Sequence of chain 1.A:
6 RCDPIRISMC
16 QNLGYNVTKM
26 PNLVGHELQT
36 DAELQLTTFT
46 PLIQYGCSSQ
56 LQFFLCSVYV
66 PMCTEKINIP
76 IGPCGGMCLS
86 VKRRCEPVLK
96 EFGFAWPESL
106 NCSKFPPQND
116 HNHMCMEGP

Binding-site contacts:
Ligand atom C2 contacts residue ASN106 of chain 1.A at 2.5 Å.
Ligand atom O5 contacts residue GLU103 of chain 1.A at 4.2 Å.
Ligand atom C1 contacts residue GLU103 of chain 1.A at 3.7 Å.
Ligand atom C5 contacts residue SER108 of chain 1.A at 4.4 Å.
Ligand atom O5 contacts residue SER108 of chain 1.A at 4.2 Å.
Ligand atom O6 contacts residue SER108 of chain 1.A at 4.2 Å.
Ligand atom C3 contacts residue ASN106 of chain 1.A at 3.9 Å.
Ligand atom N2 contacts residue GLU103 of chain 1.A at 3.0 Å (salt-bridge).
Ligand atom C1 contacts residue SER108 of chain 1.A at 4.3 Å.
Ligand atom C5 contacts residue ASN106 of chain 1.A at 3.7 Å.
Ligand atom C8 contacts residue ASN106 of chain 1.A at 4.1 Å.
Ligand atom C1 contacts residue ASN106 of chain 1.A at 1.5 Å.
Ligand atom C2 contacts residue GLU103 of chain 1.A at 3.6 Å.
Ligand atom C7 contacts residue ASN106 of chain 1.A at 3.7 Å.
Ligand atom C4 contacts residue ASN106 of chain 1.A at 4.3 Å.
Ligand atom N2 contacts residue ASN106 of chain 1.A at 3.0 Å (h-bond).
Ligand atom C7 contacts residue GLU103 of chain 1.A at 3.9 Å.
Ligand atom O5 contacts residue ASN106 of chain 1.A at 2.3 Å (h-bond).
Ligand atom O7 contacts residue GLU103 of chain 1.A at 3.8 Å.

A protein and the small-molecule ligand that binds it are described below.
Small molecule (SMILES): CC(=O)N[C@@H]1[C@@H](O)[C@H](O)[C@@H](CO)O[C@H]1O